This protein binds this small molecule.
Small molecule (SMILES): O=C(CO)[C@@H](O)[C@H](O)[C@H](O)COP(=O)(O)O

Sequence of chain 1.A:
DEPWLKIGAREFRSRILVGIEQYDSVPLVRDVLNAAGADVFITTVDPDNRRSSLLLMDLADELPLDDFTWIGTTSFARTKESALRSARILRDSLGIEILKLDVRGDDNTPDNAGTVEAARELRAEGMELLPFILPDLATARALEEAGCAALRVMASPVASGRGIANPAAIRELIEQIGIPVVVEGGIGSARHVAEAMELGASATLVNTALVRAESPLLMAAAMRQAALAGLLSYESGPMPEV

Binding-site contacts:
Ligand atom C2 contacts residue GLU194 of chain 1.A at 3.9 Å.
Ligand atom C3 contacts residue LYS110 of chain 1.A at 3.9 Å.
Ligand atom O6 contacts residue VAL168 of chain 1.A at 3.7 Å.
Ligand atom C6 contacts residue GLY195 of chain 1.A at 3.9 Å.
Ligand atom O2P contacts residue ASN217 of chain 1.A at 3.2 Å (h-bond).
Ligand atom O6 contacts residue GLY195 of chain 1.A at 3.5 Å.
Ligand atom C4 contacts residue GLU194 of chain 1.A at 3.2 Å.
Ligand atom P contacts residue GLY196 of chain 1.A at 3.9 Å.
Ligand atom O2P contacts residue THR218 of chain 1.A at 3.5 Å (h-bond).
Ligand atom O3P contacts residue VAL168 of chain 1.A at 3.8 Å.
Ligand atom C1 contacts residue SER85 of chain 1.A at 4.0 Å.
Ligand atom C1 contacts residue LYS110 of chain 1.A at 1.5 Å.
Ligand atom P contacts residue THR218 of chain 1.A at 3.7 Å.
Ligand atom O4 contacts residue ARG114 of chain 1.A at 2.7 Å (salt-bridge).
Ligand atom C5 contacts residue VAL168 of chain 1.A at 3.9 Å (hydrophobic).
Ligand atom O3P contacts residue THR218 of chain 1.A at 3.9 Å.
Ligand atom C2 contacts residue GLU31 of chain 1.A at 3.6 Å.
Ligand atom C1 contacts residue ASP112 of chain 1.A at 3.1 Å.
Ligand atom C3 contacts residue ARG114 of chain 1.A at 3.8 Å.
Ligand atom O6 contacts residue GLY196 of chain 1.A at 3.8 Å.
Ligand atom O5 contacts residue ASN217 of chain 1.A at 3.1 Å (h-bond).
Ligand atom O2 contacts residue LYS110 of chain 1.A at 2.7 Å (salt-bridge).
Ligand atom O2 contacts residue GLY29 of chain 1.A at 3.7 Å.
Ligand atom C2 contacts residue LYS110 of chain 1.A at 2.5 Å.
Ligand atom P contacts residue ALA169 of chain 1.A at 3.8 Å.
Ligand atom O2 contacts residue GLU31 of chain 1.A at 2.7 Å (salt-bridge).
Ligand atom C4 contacts residue ARG114 of chain 1.A at 3.8 Å.
Ligand atom C1 contacts residue ARG162 of chain 1.A at 3.3 Å.
Ligand atom O3P contacts residue GLY196 of chain 1.A at 2.9 Å (h-bond).
Ligand atom O3 contacts residue ARG114 of chain 1.A at 3.0 Å (salt-bridge).
Ligand atom O4 contacts residue PHE142 of chain 1.A at 3.8 Å.
Ligand atom O5 contacts residue VAL168 of chain 1.A at 3.9 Å.
Ligand atom O1P contacts residue THR218 of chain 1.A at 2.6 Å (h-bond).
Ligand atom C1 contacts residue ARG114 of chain 1.A at 3.5 Å.
Ligand atom O4 contacts residue GLU194 of chain 1.A at 2.5 Å (salt-bridge).
Ligand atom C1 contacts residue GLU194 of chain 1.A at 3.6 Å.
Ligand atom O1P contacts residue ASN217 of chain 1.A at 3.4 Å.
Ligand atom O1P contacts residue ALA169 of chain 1.A at 3.9 Å.
Ligand atom O3P contacts residue ALA169 of chain 1.A at 2.8 Å (h-bond).
Ligand atom C1 contacts residue GLU31 of chain 1.A at 3.6 Å.